Binding-site contacts:
Ligand atom C2 contacts residue GLY19 of chain 1.B at 4.1 Å.
Ligand atom C4 contacts residue GLY19 of chain 1.B at 3.9 Å.
Ligand atom O6 contacts residue TRP31 of chain 1.B at 3.6 Å.
Ligand atom O4 contacts residue ILE29 of chain 1.B at 4.1 Å.
Ligand atom O4 contacts residue GLN20 of chain 1.B at 4.1 Å.
Ligand atom C3 contacts residue ASN41 of chain 1.B at 4.3 Å.
Ligand atom C7 contacts residue LYS34 of chain 1.B at 4.0 Å.
Ligand atom C8 contacts residue GLN20 of chain 1.B at 3.0 Å.
Ligand atom O3 contacts residue TRP31 of chain 1.B at 3.7 Å.
Ligand atom O4 contacts residue ASN41 of chain 1.B at 3.7 Å.
Ligand atom C4 contacts residue ASP16 of chain 1.B at 3.4 Å.
Ligand atom O7 contacts residue GLY19 of chain 1.B at 4.1 Å.
Ligand atom O3 contacts residue LYS34 of chain 1.B at 3.2 Å (salt-bridge).
Ligand atom C2 contacts residue GLN20 of chain 1.B at 4.3 Å.
Ligand atom N2 contacts residue LYS34 of chain 1.B at 3.8 Å.
Ligand atom O3 contacts residue ASN41 of chain 1.B at 3.2 Å (h-bond).
Ligand atom C6 contacts residue GLY19 of chain 1.B at 4.1 Å.
Ligand atom O1 contacts residue GLY19 of chain 1.B at 3.6 Å.
Ligand atom O4 contacts residue GLU18 of chain 1.B at 3.5 Å.
Ligand atom O4 contacts residue GLY19 of chain 1.B at 2.8 Å (h-bond).
Ligand atom C6 contacts residue GLU18 of chain 1.B at 4.3 Å.
Ligand atom C5 contacts residue GLY19 of chain 1.B at 4.0 Å.
Ligand atom C3 contacts residue TRP31 of chain 1.B at 3.5 Å (hydrophobic).
Ligand atom O4 contacts residue ASP16 of chain 1.B at 2.5 Å (salt-bridge).
Ligand atom C3 contacts residue ASP16 of chain 1.B at 3.6 Å.
Ligand atom O4 contacts residue ILE17 of chain 1.B at 3.5 Å (h-bond).
Ligand atom C8 contacts residue THR38 of chain 1.B at 4.1 Å.
Ligand atom C4 contacts residue TRP31 of chain 1.B at 3.7 Å (hydrophobic).
Ligand atom C1 contacts residue GLY19 of chain 1.B at 3.9 Å.
Ligand atom C8 contacts residue LYS34 of chain 1.B at 3.5 Å.
Ligand atom C7 contacts residue GLN20 of chain 1.B at 3.5 Å.
Ligand atom O5 contacts residue GLY19 of chain 1.B at 3.3 Å.
Ligand atom O3 contacts residue ASP16 of chain 1.B at 2.6 Å (salt-bridge).
Ligand atom C5 contacts residue TRP31 of chain 1.B at 3.7 Å (hydrophobic).
Ligand atom C6 contacts residue ILE29 of chain 1.B at 3.7 Å (hydrophobic).
Ligand atom O3 contacts residue GLN42 of chain 1.B at 4.4 Å.
Ligand atom O7 contacts residue GLN20 of chain 1.B at 3.2 Å (h-bond).
Ligand atom C6 contacts residue TRP31 of chain 1.B at 3.6 Å (hydrophobic).
Ligand atom N2 contacts residue GLN20 of chain 1.B at 4.2 Å.
Ligand atom C3 contacts residue LYS34 of chain 1.B at 4.3 Å.

This protein binds this small molecule.
Small molecule (SMILES): CC(=O)N[C@@H]1[C@@H](O)[C@@H](O)[C@@H](CO)O[C@H]1O

Sequence of chain 1.B:
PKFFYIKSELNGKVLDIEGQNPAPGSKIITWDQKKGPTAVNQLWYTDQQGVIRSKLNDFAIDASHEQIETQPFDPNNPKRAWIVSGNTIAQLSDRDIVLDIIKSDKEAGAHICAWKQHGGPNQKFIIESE